Sequence of chain 1.A:
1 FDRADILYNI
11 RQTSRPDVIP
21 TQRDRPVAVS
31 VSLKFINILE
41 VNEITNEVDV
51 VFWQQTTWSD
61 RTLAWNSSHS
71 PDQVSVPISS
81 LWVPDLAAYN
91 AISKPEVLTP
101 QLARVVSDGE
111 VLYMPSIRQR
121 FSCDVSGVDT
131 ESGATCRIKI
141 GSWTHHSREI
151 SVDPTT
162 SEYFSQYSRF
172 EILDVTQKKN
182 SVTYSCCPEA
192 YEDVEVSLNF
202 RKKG

Sequence of chain 1.B:
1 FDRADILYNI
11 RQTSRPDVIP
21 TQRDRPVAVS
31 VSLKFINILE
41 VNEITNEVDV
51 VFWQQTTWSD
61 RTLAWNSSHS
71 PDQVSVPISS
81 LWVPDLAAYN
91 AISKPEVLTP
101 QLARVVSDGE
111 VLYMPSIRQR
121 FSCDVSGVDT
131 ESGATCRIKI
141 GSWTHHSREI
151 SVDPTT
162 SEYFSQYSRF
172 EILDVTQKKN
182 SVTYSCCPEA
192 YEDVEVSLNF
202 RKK

Binding-site contacts:
Ligand atom C5 contacts residue TYR192 of chain 1.A at 3.9 Å (hydrophobic).
Ligand atom C1 contacts residue TYR185 of chain 1.A at 4.0 Å (hydrophobic).
Ligand atom C6 contacts residue TYR192 of chain 1.A at 3.8 Å (hydrophobic).
Ligand atom C2 contacts residue CYS187 of chain 1.A at 3.6 Å (hydrophobic).
Ligand atom N2 contacts residue TYR89 of chain 1.A at 3.9 Å.
Ligand atom C1 contacts residue MET114 of chain 1.B at 3.5 Å (hydrophobic).
Ligand atom C13 contacts residue THR56 of chain 1.B at 3.5 Å.
Ligand atom C11 contacts residue MET114 of chain 1.B at 3.9 Å (hydrophobic).
Ligand atom C3 contacts residue TYR192 of chain 1.A at 3.3 Å (hydrophobic).
Ligand atom C2 contacts residue CYS188 of chain 1.A at 3.7 Å (hydrophobic).
Ligand atom N3 contacts residue CYS188 of chain 1.A at 3.8 Å.
Ligand atom C4 contacts residue TYR192 of chain 1.A at 3.6 Å (hydrophobic).
Ligand atom C10 contacts residue MET114 of chain 1.B at 3.7 Å (hydrophobic).
Ligand atom C12 contacts residue TYR113 of chain 1.B at 3.7 Å (hydrophobic).
Ligand atom C6 contacts residue TRP143 of chain 1.A at 3.9 Å (hydrophobic).
Ligand atom N1 contacts residue TYR192 of chain 1.A at 3.5 Å (h-bond).
Ligand atom C4 contacts residue TRP143 of chain 1.A at 3.8 Å (hydrophobic).
Ligand atom N2 contacts residue TRP143 of chain 1.A at 2.9 Å (h-bond).
Ligand atom C12 contacts residue MET114 of chain 1.B at 4.0 Å (hydrophobic).
Ligand atom C1 contacts residue CYS187 of chain 1.A at 3.0 Å (hydrophobic).
Ligand atom N3 contacts residue MET114 of chain 1.B at 4.0 Å.
Ligand atom C3 contacts residue TYR185 of chain 1.A at 3.4 Å (hydrophobic).
Ligand atom C4 contacts residue TYR185 of chain 1.A at 4.0 Å (hydrophobic).
Ligand atom N4 contacts residue MET114 of chain 1.B at 3.8 Å.
Ligand atom C12 contacts residue LEU112 of chain 1.B at 3.2 Å (hydrophobic).
Ligand atom N2 contacts residue TYR192 of chain 1.A at 3.7 Å.
Ligand atom C9 contacts residue LEU112 of chain 1.B at 3.5 Å (hydrophobic).
Ligand atom C13 contacts residue LEU112 of chain 1.B at 3.7 Å (hydrophobic).
Ligand atom C11 contacts residue LEU112 of chain 1.B at 3.9 Å (hydrophobic).
Ligand atom C14 contacts residue GLN55 of chain 1.B at 3.3 Å.
Ligand atom C7 contacts residue TRP143 of chain 1.A at 3.2 Å (hydrophobic).
Ligand atom C13 contacts residue THR57 of chain 1.B at 3.5 Å.
Ligand atom C7 contacts residue TYR192 of chain 1.A at 3.8 Å (hydrophobic).
Ligand atom N3 contacts residue CYS187 of chain 1.A at 3.9 Å.
Ligand atom C4 contacts residue TYR89 of chain 1.A at 3.1 Å (hydrophobic).
Ligand atom C5 contacts residue MET114 of chain 1.B at 3.8 Å (hydrophobic).
Ligand atom C14 contacts residue THR57 of chain 1.B at 3.9 Å.
Ligand atom C1 contacts residue CYS188 of chain 1.A at 3.9 Å (hydrophobic).
Ligand atom C5 contacts residue TRP143 of chain 1.A at 3.9 Å (hydrophobic).
Ligand atom C15 contacts residue GLN55 of chain 1.B at 3.1 Å.

A protein and the small-molecule ligand that binds it are described below.
Small molecule (SMILES): CCN1CCN[C@H]1c1cccc(-c2ccccn2)n1